Binding-site contacts:
Ligand atom O5 contacts residue ASN717 of chain 1.B at 2.3 Å (h-bond).
Ligand atom C5 contacts residue GLN926 of chain 1.B at 4.0 Å.
Ligand atom C6 contacts residue LEU922 of chain 1.B at 4.2 Å (hydrophobic).
Ligand atom O6 contacts residue LEU922 of chain 1.B at 3.6 Å.
Ligand atom C7 contacts residue ASN717 of chain 1.B at 3.2 Å.
Ligand atom C8 contacts residue ASN717 of chain 1.B at 4.4 Å.
Ligand atom C4 contacts residue LEU922 of chain 1.B at 4.3 Å (hydrophobic).
Ligand atom C2 contacts residue GLN1071 of chain 1.B at 4.0 Å.
Ligand atom C6 contacts residue GLN926 of chain 1.B at 3.6 Å.
Ligand atom O4 contacts residue LEU922 of chain 1.B at 3.8 Å.
Ligand atom C7 contacts residue LEU922 of chain 1.B at 3.7 Å (hydrophobic).
Ligand atom N2 contacts residue ASN717 of chain 1.B at 2.9 Å (h-bond).
Ligand atom C3 contacts residue ASN717 of chain 1.B at 3.7 Å.
Ligand atom O7 contacts residue LEU922 of chain 1.B at 3.5 Å.
Ligand atom C5 contacts residue ASN717 of chain 1.B at 3.6 Å.
Ligand atom O6 contacts residue GLN926 of chain 1.B at 2.5 Å (h-bond).
Ligand atom C8 contacts residue GLN926 of chain 1.B at 4.5 Å.
Ligand atom C7 contacts residue GLN1071 of chain 1.B at 4.3 Å.
Ligand atom N2 contacts residue LEU922 of chain 1.B at 4.4 Å.
Ligand atom O7 contacts residue ASN717 of chain 1.B at 3.2 Å (h-bond).
Ligand atom C2 contacts residue ASN717 of chain 1.B at 2.4 Å.
Ligand atom C3 contacts residue LEU922 of chain 1.B at 4.4 Å (hydrophobic).
Ligand atom C1 contacts residue LEU922 of chain 1.B at 4.4 Å (hydrophobic).
Ligand atom O7 contacts residue GLN1071 of chain 1.B at 3.4 Å (h-bond).
Ligand atom C8 contacts residue LEU922 of chain 1.B at 4.0 Å (hydrophobic).
Ligand atom C1 contacts residue ASN717 of chain 1.B at 1.4 Å.
Ligand atom C4 contacts residue ASN717 of chain 1.B at 4.2 Å.
Ligand atom C1 contacts residue GLN1071 of chain 1.B at 3.6 Å.
Ligand atom C5 contacts residue LEU922 of chain 1.B at 3.8 Å (hydrophobic).
Ligand atom O5 contacts residue GLN1071 of chain 1.B at 3.6 Å.
Ligand atom O5 contacts residue GLN926 of chain 1.B at 4.4 Å.

Sequence of chain 1.B:
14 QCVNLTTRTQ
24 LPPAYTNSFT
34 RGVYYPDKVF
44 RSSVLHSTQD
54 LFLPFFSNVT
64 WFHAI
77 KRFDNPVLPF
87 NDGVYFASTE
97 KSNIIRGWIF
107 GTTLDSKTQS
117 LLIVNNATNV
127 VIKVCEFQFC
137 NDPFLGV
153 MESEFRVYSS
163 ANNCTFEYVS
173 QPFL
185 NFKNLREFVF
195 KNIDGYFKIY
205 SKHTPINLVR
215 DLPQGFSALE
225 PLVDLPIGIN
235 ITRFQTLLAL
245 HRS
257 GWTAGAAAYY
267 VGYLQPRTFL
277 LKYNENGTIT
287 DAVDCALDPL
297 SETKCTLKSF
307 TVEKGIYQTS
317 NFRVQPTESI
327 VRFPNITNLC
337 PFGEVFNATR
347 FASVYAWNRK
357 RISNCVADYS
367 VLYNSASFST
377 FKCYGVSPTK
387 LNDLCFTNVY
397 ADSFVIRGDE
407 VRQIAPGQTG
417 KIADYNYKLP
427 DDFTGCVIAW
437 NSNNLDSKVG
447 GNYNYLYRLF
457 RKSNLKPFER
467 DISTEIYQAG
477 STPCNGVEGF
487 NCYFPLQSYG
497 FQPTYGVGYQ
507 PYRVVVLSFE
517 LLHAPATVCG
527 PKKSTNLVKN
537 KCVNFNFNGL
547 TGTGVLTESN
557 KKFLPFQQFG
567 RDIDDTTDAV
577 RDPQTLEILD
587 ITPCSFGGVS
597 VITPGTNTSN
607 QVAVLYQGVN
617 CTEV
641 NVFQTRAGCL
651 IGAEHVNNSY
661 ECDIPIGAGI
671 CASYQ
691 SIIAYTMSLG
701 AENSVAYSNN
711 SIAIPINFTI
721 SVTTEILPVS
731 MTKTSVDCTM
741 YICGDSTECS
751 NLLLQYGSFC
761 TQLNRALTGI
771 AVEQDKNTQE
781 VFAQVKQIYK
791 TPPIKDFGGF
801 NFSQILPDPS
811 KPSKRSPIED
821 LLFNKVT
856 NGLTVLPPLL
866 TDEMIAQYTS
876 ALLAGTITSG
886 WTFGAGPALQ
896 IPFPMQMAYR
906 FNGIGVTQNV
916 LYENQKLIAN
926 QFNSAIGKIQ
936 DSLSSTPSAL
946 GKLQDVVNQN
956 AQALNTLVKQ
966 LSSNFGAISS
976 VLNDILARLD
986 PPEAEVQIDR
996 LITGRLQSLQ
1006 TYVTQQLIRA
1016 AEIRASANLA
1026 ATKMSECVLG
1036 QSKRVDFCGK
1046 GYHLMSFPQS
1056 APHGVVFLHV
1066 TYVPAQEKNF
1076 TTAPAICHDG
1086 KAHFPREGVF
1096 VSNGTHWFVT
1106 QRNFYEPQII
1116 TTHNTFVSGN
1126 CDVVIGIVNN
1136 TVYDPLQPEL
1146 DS

A small-molecule ligand and the protein it binds are described below.
Small molecule (SMILES): CC(=O)N[C@H]1[C@H](O[C@H]2[C@H](O)[C@@H](NC(C)=O)CO[C@@H]2CO)O[C@H](CO)[C@@H](O)[C@@H]1O